Binding-site contacts:
Ligand atom N2 contacts residue TYR53 of chain 1.C at 3.5 Å (h-bond).
Ligand atom C6 contacts residue GLN58 of chain 1.C at 3.8 Å.
Ligand atom C7 contacts residue HIS100 of chain 1.B at 4.4 Å.
Ligand atom C2 contacts residue GLN58 of chain 1.C at 2.8 Å.
Ligand atom C5 contacts residue ASN55 of chain 1.C at 3.7 Å.
Ligand atom C4 contacts residue GLN58 of chain 1.C at 3.5 Å.
Ligand atom C3 contacts residue ASN55 of chain 1.C at 3.8 Å.
Ligand atom C8 contacts residue HIS100 of chain 1.B at 3.5 Å.
Ligand atom O6 contacts residue GLN58 of chain 1.C at 4.1 Å.
Ligand atom C1 contacts residue GLN58 of chain 1.C at 2.7 Å.
Ligand atom O7 contacts residue GLN58 of chain 1.C at 2.4 Å (h-bond).
Ligand atom C1 contacts residue ASN55 of chain 1.C at 1.4 Å.
Ligand atom C3 contacts residue GLN58 of chain 1.C at 3.7 Å.
Ligand atom C7 contacts residue TYR53 of chain 1.C at 3.7 Å (hydrophobic).
Ligand atom C2 contacts residue ASN55 of chain 1.C at 2.4 Å.
Ligand atom O5 contacts residue GLN58 of chain 1.C at 2.4 Å (h-bond).
Ligand atom O5 contacts residue ASN55 of chain 1.C at 2.4 Å (h-bond).
Ligand atom O7 contacts residue ASN55 of chain 1.C at 3.8 Å.
Ligand atom O3 contacts residue GLN58 of chain 1.C at 4.3 Å.
Ligand atom C8 contacts residue TYR53 of chain 1.C at 4.1 Å (hydrophobic).
Ligand atom C4 contacts residue ASN55 of chain 1.C at 4.3 Å.
Ligand atom C7 contacts residue ASN55 of chain 1.C at 3.7 Å.
Ligand atom N2 contacts residue GLN58 of chain 1.C at 3.3 Å (h-bond).
Ligand atom C5 contacts residue GLN58 of chain 1.C at 3.4 Å.
Ligand atom C7 contacts residue GLN58 of chain 1.C at 3.2 Å.
Ligand atom O7 contacts residue TYR53 of chain 1.C at 4.3 Å.
Ligand atom N2 contacts residue ASN55 of chain 1.C at 2.8 Å (h-bond).

Sequence of chain 1.C:
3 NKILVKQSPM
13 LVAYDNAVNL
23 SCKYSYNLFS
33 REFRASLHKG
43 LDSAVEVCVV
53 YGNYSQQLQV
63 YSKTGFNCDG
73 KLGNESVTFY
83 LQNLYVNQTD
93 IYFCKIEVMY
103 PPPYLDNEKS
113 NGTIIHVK

A protein and the small-molecule ligand that binds it are described below.
Small molecule (SMILES): CC(=O)N[C@@H]1[C@@H](O)[C@H](O)[C@@H](CO)O[C@H]1O

Sequence of chain 1.B:
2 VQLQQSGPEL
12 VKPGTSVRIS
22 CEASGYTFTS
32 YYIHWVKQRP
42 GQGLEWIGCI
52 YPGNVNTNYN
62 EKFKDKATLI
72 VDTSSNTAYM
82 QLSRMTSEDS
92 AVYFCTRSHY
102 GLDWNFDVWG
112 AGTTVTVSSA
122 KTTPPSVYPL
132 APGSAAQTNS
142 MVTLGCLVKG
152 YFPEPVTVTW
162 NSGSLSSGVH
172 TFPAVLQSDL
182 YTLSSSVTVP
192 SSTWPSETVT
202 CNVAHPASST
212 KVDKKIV